Sequence of chain 1.C:
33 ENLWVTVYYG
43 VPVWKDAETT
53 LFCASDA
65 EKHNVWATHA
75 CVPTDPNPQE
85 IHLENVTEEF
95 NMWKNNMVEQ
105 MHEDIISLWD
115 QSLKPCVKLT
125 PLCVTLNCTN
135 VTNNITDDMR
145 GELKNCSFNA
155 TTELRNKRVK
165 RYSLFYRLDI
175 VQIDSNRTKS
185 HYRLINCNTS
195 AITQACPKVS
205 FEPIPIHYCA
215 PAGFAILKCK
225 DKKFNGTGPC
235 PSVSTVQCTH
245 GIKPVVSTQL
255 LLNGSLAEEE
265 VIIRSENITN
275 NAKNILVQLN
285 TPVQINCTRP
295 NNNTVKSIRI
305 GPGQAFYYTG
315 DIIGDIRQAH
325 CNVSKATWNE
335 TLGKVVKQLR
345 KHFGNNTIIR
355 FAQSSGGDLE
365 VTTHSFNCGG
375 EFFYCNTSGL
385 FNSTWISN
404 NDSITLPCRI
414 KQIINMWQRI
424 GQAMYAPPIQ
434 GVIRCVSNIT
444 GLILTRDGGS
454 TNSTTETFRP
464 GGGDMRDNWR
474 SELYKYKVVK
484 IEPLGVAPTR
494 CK

Binding-site contacts:
Ligand atom C1 contacts residue SER382 of chain 1.C at 4.2 Å.
Ligand atom C8 contacts residue THR367 of chain 1.C at 3.7 Å.
Ligand atom O7 contacts residue NAG1 of chain 1.XA at 3.8 Å.
Ligand atom C1 contacts residue ASN380 of chain 1.C at 1.5 Å.
Ligand atom O5 contacts residue ASN380 of chain 1.C at 2.5 Å (h-bond).
Ligand atom C6 contacts residue SER382 of chain 1.C at 4.3 Å.
Ligand atom C2 contacts residue GLN357 of chain 1.C at 4.3 Å.
Ligand atom C2 contacts residue ASN380 of chain 1.C at 2.6 Å.
Ligand atom C8 contacts residue ARG412 of chain 1.C at 4.1 Å.
Ligand atom O5 contacts residue SER382 of chain 1.C at 3.8 Å.
Ligand atom C4 contacts residue ASN380 of chain 1.C at 4.4 Å.
Ligand atom C1 contacts residue GLN357 of chain 1.C at 4.1 Å.
Ligand atom C7 contacts residue NAG1 of chain 1.XA at 4.0 Å.
Ligand atom C8 contacts residue NAG1 of chain 1.XA at 3.0 Å.
Ligand atom C6 contacts residue NAG1 of chain 1.XA at 4.2 Å.
Ligand atom O7 contacts residue ARG412 of chain 1.C at 3.9 Å.
Ligand atom O5 contacts residue GLN357 of chain 1.C at 4.2 Å.
Ligand atom C5 contacts residue GLN357 of chain 1.C at 3.5 Å.
Ligand atom C6 contacts residue GLN357 of chain 1.C at 4.5 Å.
Ligand atom C5 contacts residue ASN380 of chain 1.C at 3.8 Å.
Ligand atom C7 contacts residue ASN380 of chain 1.C at 3.2 Å.
Ligand atom C3 contacts residue ASN380 of chain 1.C at 3.9 Å.
Ligand atom C4 contacts residue GLN357 of chain 1.C at 4.0 Å.
Ligand atom O6 contacts residue SER382 of chain 1.C at 3.4 Å (h-bond).
Ligand atom N2 contacts residue ASN380 of chain 1.C at 3.0 Å (h-bond).
Ligand atom O6 contacts residue GLN357 of chain 1.C at 4.5 Å.
Ligand atom C7 contacts residue ARG412 of chain 1.C at 4.4 Å.
Ligand atom C8 contacts residue THR366 of chain 1.C at 3.4 Å.
Ligand atom O4 contacts residue GLN357 of chain 1.C at 3.4 Å (h-bond).
Ligand atom C5 contacts residue SER382 of chain 1.C at 4.1 Å.
Ligand atom O6 contacts residue NAG1 of chain 1.XA at 3.3 Å (h-bond).
Ligand atom O7 contacts residue ASN380 of chain 1.C at 3.1 Å (h-bond).
Ligand atom C8 contacts residue ASN380 of chain 1.C at 4.4 Å.
Ligand atom C3 contacts residue GLN357 of chain 1.C at 3.8 Å.
Ligand atom O7 contacts residue GLN357 of chain 1.C at 3.9 Å.

A small-molecule ligand and the protein it binds are described below.
Small molecule (SMILES): CC(=O)N[C@H]1[C@H](O[C@H]2[C@H](O)[C@@H](NC(C)=O)CO[C@@H]2CO)O[C@H](CO)[C@@H](O)[C@@H]1O